Binding-site contacts:
Ligand atom C04 contacts residue PRO269 of chain 1.A at 4.0 Å (hydrophobic).
Ligand atom C15 contacts residue VAL271 of chain 1.A at 3.5 Å (hydrophobic).
Ligand atom N01 contacts residue GLU296 of chain 1.A at 3.0 Å (salt-bridge).
Ligand atom C11 contacts residue GLU296 of chain 1.A at 3.6 Å.
Ligand atom C17 contacts residue HEM1 of chain 1.B at 3.1 Å.
Ligand atom C07 contacts residue PHE288 of chain 1.A at 3.7 Å (hydrophobic).
Ligand atom C11 contacts residue HEM1 of chain 1.B at 3.9 Å.
Ligand atom C13 contacts residue GLN182 of chain 1.A at 3.0 Å.
Ligand atom C17 contacts residue VAL271 of chain 1.A at 3.9 Å (hydrophobic).
Ligand atom C02 contacts residue GLU296 of chain 1.A at 3.2 Å.
Ligand atom C19 contacts residue TRP382 of chain 1.A at 3.8 Å (hydrophobic).
Ligand atom C15 contacts residue HEM1 of chain 1.B at 3.4 Å.
Ligand atom C03 contacts residue HEM1 of chain 1.B at 3.1 Å.
Ligand atom C02 contacts residue TRP291 of chain 1.A at 3.7 Å (hydrophobic).
Ligand atom C19 contacts residue HEM1 of chain 1.B at 3.0 Å.
Ligand atom N18 contacts residue HEM1 of chain 1.B at 3.0 Å (h-bond).
Ligand atom N02 contacts residue MET293 of chain 1.A at 3.9 Å.
Ligand atom C07 contacts residue PRO269 of chain 1.A at 3.8 Å (hydrophobic).
Ligand atom C07 contacts residue GLY290 of chain 1.A at 3.4 Å.
Ligand atom N02 contacts residue TRP291 of chain 1.A at 2.8 Å (h-bond).
Ligand atom C12 contacts residue GLU296 of chain 1.A at 3.3 Å.
Ligand atom C07 contacts residue SER289 of chain 1.A at 3.7 Å.
Ligand atom C14 contacts residue VAL271 of chain 1.A at 3.9 Å (hydrophobic).
Ligand atom C07 contacts residue HEM1 of chain 1.B at 3.2 Å.
Ligand atom C14 contacts residue GLN182 of chain 1.A at 3.5 Å.
Ligand atom C03 contacts residue TRP291 of chain 1.A at 3.9 Å (hydrophobic).
Ligand atom C11 contacts residue VAL271 of chain 1.A at 3.9 Å (hydrophobic).
Ligand atom C06 contacts residue GLU296 of chain 1.A at 3.7 Å.
Ligand atom N02 contacts residue TYR292 of chain 1.A at 3.7 Å.
Ligand atom C16 contacts residue VAL271 of chain 1.A at 3.5 Å (hydrophobic).
Ligand atom C03 contacts residue PRO269 of chain 1.A at 3.8 Å (hydrophobic).
Ligand atom C02 contacts residue PRO269 of chain 1.A at 3.8 Å (hydrophobic).
Ligand atom C16 contacts residue HEM1 of chain 1.B at 3.5 Å.
Ligand atom C02 contacts residue HEM1 of chain 1.B at 3.5 Å.
Ligand atom N02 contacts residue HEM1 of chain 1.B at 3.2 Å.
Ligand atom C14 contacts residue HEM1 of chain 1.B at 3.6 Å.
Ligand atom C04 contacts residue HEM1 of chain 1.B at 3.8 Å.
Ligand atom N01 contacts residue PRO269 of chain 1.A at 3.8 Å.
Ligand atom N02 contacts residue GLU296 of chain 1.A at 2.6 Å (salt-bridge).
Ligand atom C13 contacts residue GLU296 of chain 1.A at 3.9 Å.

The protein below binds the small molecule below.
Small molecule (SMILES): CNCc1cccc(-c2cc(C)cc(N)n2)c1

Sequence of chain 1.A:
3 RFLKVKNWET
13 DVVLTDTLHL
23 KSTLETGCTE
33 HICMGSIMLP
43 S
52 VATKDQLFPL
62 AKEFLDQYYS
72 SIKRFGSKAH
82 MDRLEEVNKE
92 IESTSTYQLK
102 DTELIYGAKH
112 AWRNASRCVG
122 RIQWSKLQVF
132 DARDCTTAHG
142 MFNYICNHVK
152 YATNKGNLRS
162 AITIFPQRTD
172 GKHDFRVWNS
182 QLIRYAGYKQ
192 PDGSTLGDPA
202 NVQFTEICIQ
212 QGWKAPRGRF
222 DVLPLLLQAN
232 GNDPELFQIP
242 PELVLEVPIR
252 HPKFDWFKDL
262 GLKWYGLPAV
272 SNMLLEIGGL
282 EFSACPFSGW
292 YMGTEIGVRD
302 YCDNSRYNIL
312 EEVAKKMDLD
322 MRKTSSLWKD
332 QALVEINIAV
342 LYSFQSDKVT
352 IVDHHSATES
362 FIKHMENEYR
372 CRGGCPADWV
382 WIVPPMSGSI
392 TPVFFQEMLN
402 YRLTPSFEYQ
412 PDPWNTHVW